This protein binds this small molecule.
Small molecule (SMILES): CCSC[C@H](N)C(=O)O

Sequence of chain 1.A:
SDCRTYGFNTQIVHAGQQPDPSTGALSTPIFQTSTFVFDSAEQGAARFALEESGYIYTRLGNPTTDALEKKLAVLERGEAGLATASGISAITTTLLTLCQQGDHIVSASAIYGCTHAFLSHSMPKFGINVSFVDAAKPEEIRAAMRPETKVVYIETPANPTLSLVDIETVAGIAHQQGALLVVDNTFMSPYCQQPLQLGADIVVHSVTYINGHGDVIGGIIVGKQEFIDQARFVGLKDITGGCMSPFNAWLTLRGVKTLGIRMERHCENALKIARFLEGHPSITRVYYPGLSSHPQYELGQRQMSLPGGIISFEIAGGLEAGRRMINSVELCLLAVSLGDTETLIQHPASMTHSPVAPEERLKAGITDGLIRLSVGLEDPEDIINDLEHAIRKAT

Binding-site contacts:
Ligand atom OXT contacts residue SER339 of chain 3.A at 3.9 Å.
Ligand atom CD contacts residue TYR113 of chain 3.A at 3.9 Å (hydrophobic).
Ligand atom CB contacts residue TYR58 of chain 1.A at 3.8 Å (hydrophobic).
Ligand atom O contacts residue SER339 of chain 3.A at 4.2 Å.
Ligand atom O contacts residue VAL338 of chain 3.A at 2.3 Å (h-bond).
Ligand atom CD contacts residue TYR58 of chain 1.A at 4.1 Å (hydrophobic).
Ligand atom CE contacts residue TYR113 of chain 3.A at 4.1 Å (hydrophobic).
Ligand atom OXT contacts residue VAL338 of chain 3.A at 3.6 Å.
Ligand atom N contacts residue LLP210 of chain 3.A at 2.7 Å.
Ligand atom CE contacts residue CYS115 of chain 3.A at 4.0 Å (hydrophobic).
Ligand atom CA contacts residue SER339 of chain 3.A at 3.5 Å.
Ligand atom C contacts residue ARG374 of chain 3.A at 3.9 Å.
Ligand atom N contacts residue TYR113 of chain 3.A at 3.0 Å (h-bond).
Ligand atom CA contacts residue LLP210 of chain 3.A at 3.8 Å.
Ligand atom C contacts residue TYR113 of chain 3.A at 3.8 Å (hydrophobic).
Ligand atom OXT contacts residue LLP210 of chain 3.A at 2.9 Å (h-bond).
Ligand atom SC contacts residue TYR113 of chain 3.A at 2.7 Å (h-bond).
Ligand atom C contacts residue LLP210 of chain 3.A at 3.8 Å.
Ligand atom C contacts residue VAL338 of chain 3.A at 2.8 Å (hydrophobic).
Ligand atom SC contacts residue VAL338 of chain 3.A at 4.3 Å.
Ligand atom CB contacts residue VAL338 of chain 3.A at 3.1 Å (hydrophobic).
Ligand atom OXT contacts residue TYR113 of chain 3.A at 3.9 Å.
Ligand atom CE contacts residue LEU61 of chain 1.A at 4.0 Å (hydrophobic).
Ligand atom CD contacts residue VAL338 of chain 3.A at 4.2 Å (hydrophobic).
Ligand atom OXT contacts residue LEU340 of chain 3.A at 3.6 Å.
Ligand atom N contacts residue TYR58 of chain 1.A at 3.2 Å (h-bond).
Ligand atom CB contacts residue SER339 of chain 3.A at 4.1 Å.
Ligand atom CA contacts residue TYR58 of chain 1.A at 3.8 Å (hydrophobic).
Ligand atom CA contacts residue VAL338 of chain 3.A at 3.1 Å (hydrophobic).
Ligand atom O contacts residue ARG374 of chain 3.A at 3.4 Å (salt-bridge).
Ligand atom OXT contacts residue ARG374 of chain 3.A at 3.9 Å.
Ligand atom CA contacts residue TYR113 of chain 3.A at 3.8 Å (hydrophobic).
Ligand atom CB contacts residue TYR113 of chain 3.A at 3.8 Å (hydrophobic).
Ligand atom C contacts residue SER339 of chain 3.A at 3.7 Å.
Ligand atom O contacts residue TYR113 of chain 3.A at 4.0 Å.

Sequence of chain 3.A:
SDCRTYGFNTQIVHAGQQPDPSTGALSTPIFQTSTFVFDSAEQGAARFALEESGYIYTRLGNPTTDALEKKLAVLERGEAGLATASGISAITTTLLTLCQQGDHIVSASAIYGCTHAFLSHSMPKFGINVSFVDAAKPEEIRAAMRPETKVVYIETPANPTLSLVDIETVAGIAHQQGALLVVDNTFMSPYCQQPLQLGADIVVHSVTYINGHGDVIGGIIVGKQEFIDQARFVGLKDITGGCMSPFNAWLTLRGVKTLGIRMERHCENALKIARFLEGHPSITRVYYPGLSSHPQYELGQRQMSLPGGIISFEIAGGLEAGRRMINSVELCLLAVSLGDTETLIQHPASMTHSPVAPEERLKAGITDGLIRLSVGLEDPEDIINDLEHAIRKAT